Binding-site contacts:
Ligand atom C4 contacts residue ASN754 of chain 1.A at 4.3 Å.
Ligand atom C7 contacts residue ASN754 of chain 1.A at 3.6 Å.
Ligand atom O7 contacts residue ASN754 of chain 1.A at 3.9 Å.
Ligand atom C3 contacts residue ASN754 of chain 1.A at 3.9 Å.
Ligand atom O6 contacts residue THR756 of chain 1.A at 4.0 Å.
Ligand atom O7 contacts residue GLN751 of chain 1.A at 4.4 Å.
Ligand atom C1 contacts residue ASN754 of chain 1.A at 1.4 Å.
Ligand atom C5 contacts residue ASN754 of chain 1.A at 3.6 Å.
Ligand atom O3 contacts residue ASN720 of chain 1.A at 3.7 Å.
Ligand atom N2 contacts residue ASN754 of chain 1.A at 3.0 Å (h-bond).
Ligand atom O5 contacts residue ASN754 of chain 1.A at 2.4 Å (h-bond).
Ligand atom C2 contacts residue ASN754 of chain 1.A at 2.5 Å.

The protein below binds the small molecule below.
Small molecule (SMILES): CC(=O)N[C@@H]1[C@@H](O)[C@H](O)[C@@H](CO)O[C@H]1O

Sequence of chain 1.A:
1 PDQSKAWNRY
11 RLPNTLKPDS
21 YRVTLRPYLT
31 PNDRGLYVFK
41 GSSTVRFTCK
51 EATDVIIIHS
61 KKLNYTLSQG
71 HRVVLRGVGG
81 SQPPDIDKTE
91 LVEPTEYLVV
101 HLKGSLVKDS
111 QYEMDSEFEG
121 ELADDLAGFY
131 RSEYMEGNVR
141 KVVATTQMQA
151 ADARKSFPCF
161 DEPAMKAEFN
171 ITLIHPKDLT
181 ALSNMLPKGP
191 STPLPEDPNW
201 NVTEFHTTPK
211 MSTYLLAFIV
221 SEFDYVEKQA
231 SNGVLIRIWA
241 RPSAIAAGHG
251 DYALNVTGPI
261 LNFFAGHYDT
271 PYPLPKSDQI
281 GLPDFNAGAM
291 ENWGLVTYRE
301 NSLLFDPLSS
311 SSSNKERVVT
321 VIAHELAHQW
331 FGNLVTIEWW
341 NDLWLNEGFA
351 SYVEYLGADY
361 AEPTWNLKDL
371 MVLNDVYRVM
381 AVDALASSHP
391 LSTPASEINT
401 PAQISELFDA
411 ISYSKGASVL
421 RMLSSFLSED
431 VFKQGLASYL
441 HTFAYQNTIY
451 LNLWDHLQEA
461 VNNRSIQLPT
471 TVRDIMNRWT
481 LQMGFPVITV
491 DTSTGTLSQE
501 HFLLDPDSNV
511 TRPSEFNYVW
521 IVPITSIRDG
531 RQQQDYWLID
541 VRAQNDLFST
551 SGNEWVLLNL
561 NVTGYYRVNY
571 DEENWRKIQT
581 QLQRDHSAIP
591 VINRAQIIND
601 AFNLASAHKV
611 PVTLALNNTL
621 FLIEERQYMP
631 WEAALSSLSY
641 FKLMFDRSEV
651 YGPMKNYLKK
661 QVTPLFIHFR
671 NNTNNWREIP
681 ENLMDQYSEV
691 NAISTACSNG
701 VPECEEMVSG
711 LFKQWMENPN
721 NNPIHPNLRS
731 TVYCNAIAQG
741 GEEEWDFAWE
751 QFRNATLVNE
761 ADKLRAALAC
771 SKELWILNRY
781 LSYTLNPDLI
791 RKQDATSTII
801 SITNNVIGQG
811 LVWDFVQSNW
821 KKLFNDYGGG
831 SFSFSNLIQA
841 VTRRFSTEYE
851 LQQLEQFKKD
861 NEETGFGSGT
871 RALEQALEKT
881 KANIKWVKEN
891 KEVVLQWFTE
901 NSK